The small molecule below binds the protein below.
Small molecule (SMILES): CCS(=O)(=O)N1CCC(C(=O)O)CC1

Sequence of chain 1.A:
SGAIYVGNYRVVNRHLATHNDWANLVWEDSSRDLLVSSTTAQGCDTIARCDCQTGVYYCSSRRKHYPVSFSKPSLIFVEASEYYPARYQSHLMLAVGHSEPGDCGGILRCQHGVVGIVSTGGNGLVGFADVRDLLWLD

Binding-site contacts:
Ligand atom C contacts residue GLN117 of chain 1.A at 4.1 Å.
Ligand atom O1 contacts residue GLN117 of chain 1.A at 3.4 Å (h-bond).
Ligand atom S contacts residue GLN117 of chain 1.A at 4.4 Å.
Ligand atom C1 contacts residue VAL62 of chain 1.A at 3.2 Å (hydrophobic).
Ligand atom C3 contacts residue CYS116 of chain 1.A at 4.4 Å (hydrophobic).
Ligand atom C1 contacts residue CYS116 of chain 1.A at 4.2 Å (hydrophobic).
Ligand atom O1 contacts residue ARG115 of chain 1.A at 3.3 Å (salt-bridge).
Ligand atom O1 contacts residue CYS116 of chain 1.A at 2.7 Å.
Ligand atom C4 contacts residue GLN117 of chain 1.A at 3.4 Å.
Ligand atom C1 contacts residue GLY61 of chain 1.A at 4.1 Å.
Ligand atom C7 contacts residue GLN117 of chain 1.A at 4.3 Å.
Ligand atom C contacts residue ARG115 of chain 1.A at 4.0 Å.
Ligand atom C3 contacts residue GLN117 of chain 1.A at 3.5 Å.
Ligand atom O2 contacts residue GLN117 of chain 1.A at 4.3 Å.
Ligand atom O contacts residue VAL62 of chain 1.A at 3.8 Å.
Ligand atom S contacts residue VAL62 of chain 1.A at 4.2 Å.
Ligand atom C6 contacts residue CYS116 of chain 1.A at 4.2 Å (hydrophobic).
Ligand atom N contacts residue CYS116 of chain 1.A at 4.4 Å.
Ligand atom C6 contacts residue GLN117 of chain 1.A at 3.9 Å.
Ligand atom S contacts residue CYS116 of chain 1.A at 4.0 Å.
Ligand atom C contacts residue VAL62 of chain 1.A at 4.4 Å (hydrophobic).
Ligand atom S contacts residue ARG115 of chain 1.A at 3.9 Å.
Ligand atom C contacts residue GLY61 of chain 1.A at 3.8 Å.
Ligand atom C contacts residue CYS116 of chain 1.A at 3.7 Å (hydrophobic).
Ligand atom N contacts residue GLN117 of chain 1.A at 4.3 Å.
Ligand atom C5 contacts residue GLN117 of chain 1.A at 4.1 Å.
Ligand atom O contacts residue ARG115 of chain 1.A at 4.4 Å.
Ligand atom C1 contacts residue ARG115 of chain 1.A at 3.7 Å.